Sequence of chain 2.A:
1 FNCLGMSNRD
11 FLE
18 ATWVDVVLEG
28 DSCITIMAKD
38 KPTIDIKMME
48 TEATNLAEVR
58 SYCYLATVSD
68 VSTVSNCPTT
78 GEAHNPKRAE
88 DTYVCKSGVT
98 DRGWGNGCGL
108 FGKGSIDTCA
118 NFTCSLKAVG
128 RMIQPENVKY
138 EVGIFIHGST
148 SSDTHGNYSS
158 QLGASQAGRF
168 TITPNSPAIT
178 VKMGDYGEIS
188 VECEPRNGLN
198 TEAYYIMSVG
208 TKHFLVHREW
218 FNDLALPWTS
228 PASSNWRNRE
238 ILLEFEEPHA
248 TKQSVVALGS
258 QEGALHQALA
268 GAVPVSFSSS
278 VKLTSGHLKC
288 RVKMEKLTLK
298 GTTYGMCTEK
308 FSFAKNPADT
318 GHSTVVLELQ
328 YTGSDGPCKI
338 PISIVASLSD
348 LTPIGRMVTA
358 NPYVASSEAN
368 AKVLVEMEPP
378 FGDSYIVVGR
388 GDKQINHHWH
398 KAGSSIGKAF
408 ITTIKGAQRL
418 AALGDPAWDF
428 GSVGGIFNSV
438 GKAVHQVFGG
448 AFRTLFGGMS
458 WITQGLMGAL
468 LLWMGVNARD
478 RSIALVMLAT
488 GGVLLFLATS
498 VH

Binding-site contacts:
Ligand atom N2 contacts residue ASN154 of chain 2.A at 2.9 Å (h-bond).
Ligand atom C2 contacts residue ASN154 of chain 2.A at 2.5 Å.
Ligand atom C1 contacts residue ASN154 of chain 2.A at 1.4 Å.
Ligand atom C3 contacts residue ASN154 of chain 2.A at 3.8 Å.
Ligand atom O7 contacts residue ASN154 of chain 2.A at 3.8 Å.
Ligand atom C5 contacts residue ASN154 of chain 2.A at 3.7 Å.
Ligand atom C1 contacts residue SER156 of chain 2.A at 4.3 Å.
Ligand atom C7 contacts residue ASN154 of chain 2.A at 3.5 Å.
Ligand atom C8 contacts residue ASN154 of chain 2.A at 4.2 Å.
Ligand atom C4 contacts residue ASN154 of chain 2.A at 4.2 Å.
Ligand atom O5 contacts residue ASN154 of chain 2.A at 2.4 Å (h-bond).

A small-molecule ligand and the protein it binds are described below.
Small molecule (SMILES): CC(=O)N[C@@H]1[C@@H](O)[C@H](O)[C@@H](CO)O[C@H]1O